A small-molecule ligand and the protein it binds are described below.
Small molecule (SMILES): O=C(COP(=O)(O)O)NO

Binding-site contacts:
Ligand atom O2P contacts residue ILE173 of chain 1.A at 3.5 Å.
Ligand atom N2 contacts residue LEU233 of chain 1.A at 3.6 Å.
Ligand atom P contacts residue GLY236 of chain 1.A at 3.8 Å.
Ligand atom C2 contacts residue GLU168 of chain 1.A at 3.6 Å.
Ligand atom O2 contacts residue ASN12 of chain 1.A at 3.4 Å (h-bond).
Ligand atom O1P contacts residue ILE173 of chain 1.A at 4.0 Å.
Ligand atom C2 contacts residue GLY213 of chain 1.A at 4.1 Å.
Ligand atom O2P contacts residue GLY213 of chain 1.A at 3.6 Å.
Ligand atom C1 contacts residue ILE173 of chain 1.A at 4.2 Å (hydrophobic).
Ligand atom O2P contacts residue ALA172 of chain 1.A at 3.6 Å (h-bond).
Ligand atom N2 contacts residue GLU168 of chain 1.A at 2.6 Å (salt-bridge).
Ligand atom P contacts residue GLY235 of chain 1.A at 3.6 Å.
Ligand atom O2P contacts residue GLY174 of chain 1.A at 2.8 Å (h-bond).
Ligand atom O4P contacts residue VAL234 of chain 1.A at 3.9 Å.
Ligand atom O3P contacts residue GLY236 of chain 1.A at 2.9 Å (h-bond).
Ligand atom C1 contacts residue GLU168 of chain 1.A at 3.3 Å.
Ligand atom O2P contacts residue SER214 of chain 1.A at 2.7 Å (h-bond).
Ligand atom N2 contacts residue HIS96 of chain 1.A at 3.6 Å (h-bond).
Ligand atom O1 contacts residue GLU168 of chain 1.A at 4.1 Å.
Ligand atom O1P contacts residue GLY235 of chain 1.A at 3.4 Å.
Ligand atom C2 contacts residue LEU233 of chain 1.A at 4.1 Å (hydrophobic).
Ligand atom C2 contacts residue LYS14 of chain 1.A at 4.2 Å.
Ligand atom O2 contacts residue LEU233 of chain 1.A at 3.2 Å.
Ligand atom O1 contacts residue LYS14 of chain 1.A at 2.7 Å (salt-bridge).
Ligand atom O2 contacts residue GLU168 of chain 1.A at 2.8 Å (salt-bridge).
Ligand atom O1 contacts residue ILE173 of chain 1.A at 3.4 Å.
Ligand atom O4P contacts residue GLY236 of chain 1.A at 3.7 Å.
Ligand atom O3P contacts residue GLY235 of chain 1.A at 3.6 Å.
Ligand atom P contacts residue GLY174 of chain 1.A at 3.8 Å.
Ligand atom C1 contacts residue HIS96 of chain 1.A at 3.5 Å.
Ligand atom O1P contacts residue LYS14 of chain 1.A at 3.4 Å (salt-bridge).
Ligand atom O1 contacts residue HIS96 of chain 1.A at 2.8 Å (h-bond).
Ligand atom C2 contacts residue GLY235 of chain 1.A at 3.6 Å.
Ligand atom O4P contacts residue GLY235 of chain 1.A at 2.8 Å (h-bond).
Ligand atom C1 contacts residue LYS14 of chain 1.A at 3.7 Å.
Ligand atom O2 contacts residue HIS96 of chain 1.A at 2.8 Å (h-bond).
Ligand atom P contacts residue SER214 of chain 1.A at 3.7 Å.
Ligand atom O4P contacts residue SER214 of chain 1.A at 3.6 Å.
Ligand atom O3P contacts residue GLY174 of chain 1.A at 3.8 Å.
Ligand atom N2 contacts residue ASN12 of chain 1.A at 4.1 Å.

Sequence of chain 1.A:
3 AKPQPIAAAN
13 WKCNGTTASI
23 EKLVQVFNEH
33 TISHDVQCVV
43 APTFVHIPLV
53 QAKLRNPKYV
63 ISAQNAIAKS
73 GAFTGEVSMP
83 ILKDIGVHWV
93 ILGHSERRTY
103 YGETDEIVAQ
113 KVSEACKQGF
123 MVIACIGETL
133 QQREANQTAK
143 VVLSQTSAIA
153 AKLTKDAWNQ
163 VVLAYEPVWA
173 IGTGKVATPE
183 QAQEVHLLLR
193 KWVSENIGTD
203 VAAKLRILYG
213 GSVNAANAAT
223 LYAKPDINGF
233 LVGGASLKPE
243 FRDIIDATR